Binding-site contacts:
Ligand atom P contacts residue LYS260 of chain 1.A at 3.1 Å.
Ligand atom O4' contacts residue HIS290 of chain 1.A at 3.4 Å.
Ligand atom O3' contacts residue GLN291 of chain 1.A at 2.8 Å (h-bond).
Ligand atom O2' contacts residue ASP346 of chain 1.A at 2.8 Å (salt-bridge).
Ligand atom N6 contacts residue GLY191 of chain 1.A at 2.9 Å (h-bond).
Ligand atom C5A contacts residue LYS152 of chain 1.A at 3.2 Å.
Ligand atom C2' contacts residue HIS290 of chain 1.A at 3.2 Å.
Ligand atom O22 contacts residue LEU151 of chain 1.A at 3.3 Å (h-bond).
Ligand atom O11 contacts residue TYR219 of chain 1.A at 2.6 Å (h-bond).
Ligand atom N1 contacts residue THR49 of chain 1.A at 3.3 Å.
Ligand atom C5A contacts residue GLN43 of chain 1.A at 3.1 Å.
Ligand atom OP1 contacts residue LYS260 of chain 1.A at 2.9 Å (salt-bridge).
Ligand atom N1 contacts residue ASP380 of chain 1.A at 3.0 Å.
Ligand atom O4A contacts residue LEU47 of chain 1.A at 3.2 Å.
Ligand atom O21 contacts residue LYS152 of chain 1.A at 3.1 Å (salt-bridge).
Ligand atom N9 contacts residue PHE340 of chain 1.A at 3.5 Å.
Ligand atom OP1 contacts residue TYR257 of chain 1.A at 2.6 Å (h-bond).
Ligand atom O2' contacts residue GLN291 of chain 1.A at 3.4 Å (h-bond).
Ligand atom OP1 contacts residue ARG263 of chain 1.A at 3.2 Å (salt-bridge).
Ligand atom OP2 contacts residue TYR187 of chain 1.A at 3.2 Å.
Ligand atom C5 contacts residue PHE340 of chain 1.A at 3.2 Å (hydrophobic).
Ligand atom C8C contacts residue TYR158 of chain 1.A at 3.2 Å (hydrophobic).
Ligand atom C2 contacts residue LYS337 of chain 1.A at 3.4 Å.
Ligand atom N6 contacts residue ASP380 of chain 1.A at 2.9 Å (salt-bridge).
Ligand atom OP2 contacts residue LYS260 of chain 1.A at 2.6 Å (salt-bridge).
Ligand atom C6 contacts residue THR49 of chain 1.A at 3.3 Å.
Ligand atom O15 contacts residue LYS152 of chain 1.A at 2.8 Å (salt-bridge).
Ligand atom O2' contacts residue HIS290 of chain 1.A at 2.7 Å (h-bond).
Ligand atom N1 contacts residue LYS337 of chain 1.A at 3.1 Å (salt-bridge).
Ligand atom O13 contacts residue ARG188 of chain 1.A at 3.0 Å (salt-bridge).
Ligand atom O21 contacts residue ARG39 of chain 1.A at 2.9 Å (salt-bridge).
Ligand atom C4A contacts residue GLN43 of chain 1.A at 3.3 Å.
Ligand atom O31 contacts residue ARG39 of chain 1.A at 3.0 Å.
Ligand atom O2A contacts residue LEU151 of chain 1.A at 3.3 Å.
Ligand atom O22 contacts residue LYS152 of chain 1.A at 3.4 Å.
Ligand atom OP1 contacts residue GLN291 of chain 1.A at 3.2 Å (h-bond).
Ligand atom N7C contacts residue GLY155 of chain 1.A at 3.4 Å (h-bond).
Ligand atom O12 contacts residue ARG256 of chain 1.A at 2.9 Å (salt-bridge).
Ligand atom C4 contacts residue PHE340 of chain 1.A at 3.3 Å (hydrophobic).
Ligand atom O22 contacts residue ARG188 of chain 1.A at 3.3 Å (salt-bridge).

Sequence of chain 1.A:
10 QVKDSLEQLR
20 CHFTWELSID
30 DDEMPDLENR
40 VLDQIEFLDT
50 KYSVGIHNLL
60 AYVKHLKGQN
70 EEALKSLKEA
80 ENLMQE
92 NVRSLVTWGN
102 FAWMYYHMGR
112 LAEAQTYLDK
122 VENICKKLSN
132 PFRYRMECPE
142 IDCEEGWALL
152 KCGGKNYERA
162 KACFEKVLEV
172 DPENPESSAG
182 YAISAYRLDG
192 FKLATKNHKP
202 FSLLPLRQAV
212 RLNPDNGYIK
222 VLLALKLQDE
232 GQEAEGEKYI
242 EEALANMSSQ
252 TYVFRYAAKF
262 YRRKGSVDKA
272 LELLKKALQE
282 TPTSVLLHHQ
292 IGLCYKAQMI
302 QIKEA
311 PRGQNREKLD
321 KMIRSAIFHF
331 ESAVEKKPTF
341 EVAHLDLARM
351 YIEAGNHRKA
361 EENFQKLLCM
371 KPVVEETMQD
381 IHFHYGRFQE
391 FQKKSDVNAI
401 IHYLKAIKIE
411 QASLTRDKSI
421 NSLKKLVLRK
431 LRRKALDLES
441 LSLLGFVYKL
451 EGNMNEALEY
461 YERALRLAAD

A protein and the small-molecule ligand that binds it are described below.
Small molecule (SMILES): C[n+]1cn([C@@H]2O[C@H](CO[P](=O)(O)O[P](=O)(O)O[P](=O)(O)OC[C@H]3O[C@@H](n4cnc5c(N)ncnc54)[C@H](O)[C@@H]3O[P](=O)(O)OC[C@H]3O[C@@H](n4cnc5c4NC=NC5N)[C@H](O)[C@@H]3O[P](=O)(O)OC[C@H]3O[C@@H](n4cnc5c4NC=NC5N)[C@H](O)[C@@H]3O[P](=O)(O)OC[C@H]3O[C@@H](n4cnc5c4NC=NC5N)[C@H](O)[C@@H]3O)[C@@H](O)[C@H]2O)c2nc(N)[nH]c(=O)c21